Sequence of chain 2.A:
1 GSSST

Sequence of chain 1.E:
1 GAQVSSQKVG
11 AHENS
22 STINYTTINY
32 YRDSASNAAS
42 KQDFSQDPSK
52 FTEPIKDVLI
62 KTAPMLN

Binding-site contacts:
Ligand atom CA contacts residue SER2 of chain 2.A at 3.8 Å.
Ligand atom OG1 contacts residue GLN3 of chain 1.E at 2.8 Å (h-bond).
Ligand atom CA contacts residue GLN3 of chain 1.E at 4.2 Å.
Ligand atom O contacts residue SER6 of chain 1.E at 3.7 Å.
Ligand atom O contacts residue GLY1 of chain 1.E at 3.1 Å (h-bond).
Ligand atom CB contacts residue GLN3 of chain 1.E at 3.9 Å.
Ligand atom N contacts residue SER2 of chain 2.A at 3.6 Å.
Ligand atom OG1 contacts residue SER5 of chain 1.E at 3.9 Å.
Ligand atom O contacts residue VAL4 of chain 1.E at 2.9 Å (h-bond).
Ligand atom OG1 contacts residue VAL4 of chain 1.E at 3.3 Å (h-bond).
Ligand atom O contacts residue SER5 of chain 1.E at 3.9 Å.
Ligand atom CB contacts residue SER5 of chain 1.E at 3.9 Å.
Ligand atom C contacts residue ALA2 of chain 1.E at 3.4 Å (hydrophobic).
Ligand atom CB contacts residue ALA2 of chain 1.E at 3.9 Å (hydrophobic).
Ligand atom O contacts residue MYR1 of chain 1.G at 4.0 Å.
Ligand atom O contacts residue ALA2 of chain 1.E at 3.6 Å.
Ligand atom CA contacts residue VAL4 of chain 1.E at 3.4 Å (hydrophobic).
Ligand atom O contacts residue GLN3 of chain 1.E at 2.8 Å (h-bond).
Ligand atom O contacts residue VAL4 of chain 1.E at 4.0 Å.
Ligand atom CG2 contacts residue GLN43 of chain 1.E at 4.3 Å.
Ligand atom C contacts residue ALA2 of chain 1.E at 4.3 Å (hydrophobic).
Ligand atom CB contacts residue GLN3 of chain 1.E at 3.4 Å.
Ligand atom C contacts residue GLY1 of chain 1.E at 4.0 Å.
Ligand atom N contacts residue GLY1 of chain 1.E at 4.2 Å.
Ligand atom OG contacts residue GLN3 of chain 1.E at 3.1 Å (h-bond).
Ligand atom CG2 contacts residue GLN3 of chain 1.E at 4.3 Å.
Ligand atom C contacts residue GLN3 of chain 1.E at 3.7 Å.
Ligand atom CA contacts residue ALA2 of chain 1.E at 3.5 Å (hydrophobic).
Ligand atom CB contacts residue VAL4 of chain 1.E at 4.4 Å (hydrophobic).
Ligand atom N contacts residue VAL4 of chain 1.E at 2.7 Å (h-bond).
Ligand atom CA contacts residue VAL4 of chain 1.E at 3.6 Å (hydrophobic).
Ligand atom CA contacts residue GLY1 of chain 1.E at 4.1 Å.
Ligand atom C contacts residue VAL4 of chain 1.E at 4.0 Å (hydrophobic).
Ligand atom CB contacts residue VAL4 of chain 1.E at 3.4 Å (hydrophobic).
Ligand atom C contacts residue VAL4 of chain 1.E at 3.4 Å (hydrophobic).
Ligand atom O contacts residue ALA2 of chain 1.E at 3.2 Å (h-bond).
Ligand atom N contacts residue ALA2 of chain 1.E at 2.7 Å (h-bond).
Ligand atom OG contacts residue VAL4 of chain 1.E at 4.0 Å.

The protein below binds the small molecule below.
Small molecule (SMILES): C[C@@H](O)[C@@H](C=O)NC(=O)[C@H](CO)NC(=O)[C@H](CO)NC(=O)[C@H](CO)NC(=O)CN